Binding-site contacts:
Ligand atom CL contacts residue ILE91 of chain 1.B at 3.8 Å.
Ligand atom N16 contacts residue GLU140 of chain 1.B at 3.7 Å.
Ligand atom C27 contacts residue VAL30 of chain 1.B at 3.4 Å (hydrophobic).
Ligand atom C11 contacts residue PHE9 of chain 1.B at 3.6 Å (hydrophobic).
Ligand atom C03 contacts residue GLU121 of chain 1.C at 3.6 Å.
Ligand atom C17 contacts residue GLU140 of chain 1.B at 2.9 Å.
Ligand atom C15 contacts residue PHE9 of chain 1.B at 2.9 Å (hydrophobic).
Ligand atom C03 contacts residue TYR165 of chain 1.C at 3.4 Å (hydrophobic).
Ligand atom C20 contacts residue PHE9 of chain 1.B at 3.2 Å (hydrophobic).
Ligand atom N19 contacts residue PHE9 of chain 1.B at 3.3 Å.
Ligand atom CL contacts residue ARG81 of chain 1.B at 3.9 Å.
Ligand atom O14 contacts residue PHE9 of chain 1.B at 3.5 Å.
Ligand atom CL contacts residue VAL171 of chain 1.C at 3.7 Å.
Ligand atom C13 contacts residue HIS167 of chain 1.C at 3.9 Å.
Ligand atom C15 contacts residue TYR165 of chain 1.C at 3.8 Å (hydrophobic).
Ligand atom O14 contacts residue HIS167 of chain 1.C at 2.9 Å (h-bond).
Ligand atom C18 contacts residue GLU140 of chain 1.B at 3.7 Å.
Ligand atom C03 contacts residue PHE178 of chain 1.C at 3.9 Å (hydrophobic).
Ligand atom O10 contacts residue ASN93 of chain 1.B at 3.9 Å.
Ligand atom C01 contacts residue GLU121 of chain 1.C at 3.4 Å.
Ligand atom C26 contacts residue VAL30 of chain 1.B at 3.5 Å (hydrophobic).
Ligand atom O09 contacts residue TYR165 of chain 1.C at 3.9 Å.
Ligand atom C04 contacts residue TYR165 of chain 1.C at 3.7 Å (hydrophobic).
Ligand atom N02 contacts residue PRO122 of chain 1.C at 3.9 Å.
Ligand atom C18 contacts residue PHE9 of chain 1.B at 3.3 Å (hydrophobic).
Ligand atom C08 contacts residue ASN93 of chain 1.B at 3.7 Å.
Ligand atom N16 contacts residue TYR165 of chain 1.C at 3.7 Å.
Ligand atom C06 contacts residue PHE123 of chain 1.C at 3.8 Å (hydrophobic).
Ligand atom N02 contacts residue PHE123 of chain 1.C at 3.3 Å (h-bond).
Ligand atom N12 contacts residue PHE9 of chain 1.B at 3.3 Å.
Ligand atom C13 contacts residue PHE9 of chain 1.B at 3.2 Å (hydrophobic).
Ligand atom N05 contacts residue ASN93 of chain 1.B at 3.5 Å (h-bond).
Ligand atom C01 contacts residue PRO122 of chain 1.C at 3.5 Å (hydrophobic).
Ligand atom C07 contacts residue PHE123 of chain 1.C at 2.7 Å (hydrophobic).
Ligand atom N05 contacts residue ARG81 of chain 1.B at 3.9 Å.
Ligand atom N16 contacts residue PHE9 of chain 1.B at 3.1 Å.
Ligand atom C01 contacts residue GLU67 of chain 1.C at 3.6 Å.
Ligand atom C06 contacts residue ARG81 of chain 1.B at 3.7 Å.
Ligand atom C06 contacts residue ASN93 of chain 1.B at 2.9 Å.
Ligand atom C17 contacts residue PHE9 of chain 1.B at 3.3 Å (hydrophobic).

A protein and the small-molecule ligand that binds it are described below.
Small molecule (SMILES): CN1CCN(C(=O)O[C@@H]2c3nccnc3C(=O)N2c2ccc(Cl)cn2)CC1

Sequence of chain 1.B:
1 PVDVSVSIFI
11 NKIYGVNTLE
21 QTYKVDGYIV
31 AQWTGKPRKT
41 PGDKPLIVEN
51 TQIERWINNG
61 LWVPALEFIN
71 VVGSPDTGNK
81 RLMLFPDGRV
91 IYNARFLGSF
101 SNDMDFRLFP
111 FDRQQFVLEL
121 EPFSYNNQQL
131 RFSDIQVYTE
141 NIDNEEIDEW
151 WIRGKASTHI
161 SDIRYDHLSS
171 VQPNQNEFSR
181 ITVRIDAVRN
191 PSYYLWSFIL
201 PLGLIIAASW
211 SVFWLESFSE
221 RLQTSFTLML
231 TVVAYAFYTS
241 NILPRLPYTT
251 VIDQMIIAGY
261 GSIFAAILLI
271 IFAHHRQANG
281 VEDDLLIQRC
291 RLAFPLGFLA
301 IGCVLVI

Sequence of chain 1.C:
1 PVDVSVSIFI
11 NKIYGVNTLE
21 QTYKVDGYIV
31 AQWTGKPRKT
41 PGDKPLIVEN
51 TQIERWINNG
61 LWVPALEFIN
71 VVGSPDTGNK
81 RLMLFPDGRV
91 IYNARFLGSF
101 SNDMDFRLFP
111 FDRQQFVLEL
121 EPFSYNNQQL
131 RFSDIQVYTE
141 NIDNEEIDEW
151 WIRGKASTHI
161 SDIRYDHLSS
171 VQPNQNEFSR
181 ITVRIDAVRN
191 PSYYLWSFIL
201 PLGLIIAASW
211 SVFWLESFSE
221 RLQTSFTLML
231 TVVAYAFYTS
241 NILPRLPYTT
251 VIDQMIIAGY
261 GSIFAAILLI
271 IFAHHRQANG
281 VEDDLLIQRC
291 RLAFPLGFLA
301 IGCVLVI